Sequence of chain 1.D:
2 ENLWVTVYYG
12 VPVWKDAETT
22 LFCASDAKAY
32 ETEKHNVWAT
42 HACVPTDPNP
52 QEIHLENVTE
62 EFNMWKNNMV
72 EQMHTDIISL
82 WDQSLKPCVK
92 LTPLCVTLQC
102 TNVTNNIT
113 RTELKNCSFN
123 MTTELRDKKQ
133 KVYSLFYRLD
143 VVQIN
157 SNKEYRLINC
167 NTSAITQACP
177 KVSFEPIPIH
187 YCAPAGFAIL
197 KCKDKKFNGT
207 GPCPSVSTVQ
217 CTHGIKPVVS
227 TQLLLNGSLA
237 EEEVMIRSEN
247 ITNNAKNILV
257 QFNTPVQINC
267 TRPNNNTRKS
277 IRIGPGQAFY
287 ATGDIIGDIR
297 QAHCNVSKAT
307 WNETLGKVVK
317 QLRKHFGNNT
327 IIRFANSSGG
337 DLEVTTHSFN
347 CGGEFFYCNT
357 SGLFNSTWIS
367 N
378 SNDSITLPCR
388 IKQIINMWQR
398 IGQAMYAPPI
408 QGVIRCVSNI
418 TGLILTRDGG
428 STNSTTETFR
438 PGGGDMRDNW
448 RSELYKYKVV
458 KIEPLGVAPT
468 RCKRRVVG

This protein binds this small molecule.
Small molecule (SMILES): CC(=O)N[C@H]1[C@H](O[C@H]2[C@H](O)[C@@H](NC(C)=O)CO[C@@H]2CO)O[C@H](CO)[C@@H](O[C@@H]2O[C@H](CO)[C@@H](O)[C@H](O)[C@@H]2O)[C@@H]1O

Binding-site contacts:
Ligand atom O5 contacts residue ASN122 of chain 1.D at 2.7 Å (h-bond).
Ligand atom C1 contacts residue ASN122 of chain 1.D at 1.5 Å.
Ligand atom C8 contacts residue ASN122 of chain 1.D at 3.5 Å.
Ligand atom C7 contacts residue ASN122 of chain 1.D at 3.3 Å.
Ligand atom C3 contacts residue ASN122 of chain 1.D at 3.7 Å.
Ligand atom O6 contacts residue THR98 of chain 1.D at 4.3 Å.
Ligand atom O5 contacts residue LYS133 of chain 1.D at 3.6 Å.
Ligand atom C4 contacts residue LYS133 of chain 1.D at 4.2 Å.
Ligand atom O7 contacts residue ASN122 of chain 1.D at 4.5 Å.
Ligand atom O5 contacts residue GLN100 of chain 1.D at 4.5 Å.
Ligand atom C5 contacts residue ASN122 of chain 1.D at 3.9 Å.
Ligand atom C6 contacts residue GLN100 of chain 1.D at 3.3 Å.
Ligand atom C2 contacts residue LYS133 of chain 1.D at 3.4 Å.
Ligand atom N2 contacts residue ASN122 of chain 1.D at 2.3 Å (h-bond).
Ligand atom C4 contacts residue ASN122 of chain 1.D at 4.3 Å.
Ligand atom C1 contacts residue LYS133 of chain 1.D at 3.6 Å.
Ligand atom N2 contacts residue LYS133 of chain 1.D at 4.1 Å.
Ligand atom C3 contacts residue LYS133 of chain 1.D at 4.4 Å.
Ligand atom C8 contacts residue ASP129 of chain 3.D at 3.9 Å.
Ligand atom O6 contacts residue GLN100 of chain 1.D at 2.9 Å (h-bond).
Ligand atom C2 contacts residue ASN122 of chain 1.D at 2.3 Å.

Sequence of chain 3.D:
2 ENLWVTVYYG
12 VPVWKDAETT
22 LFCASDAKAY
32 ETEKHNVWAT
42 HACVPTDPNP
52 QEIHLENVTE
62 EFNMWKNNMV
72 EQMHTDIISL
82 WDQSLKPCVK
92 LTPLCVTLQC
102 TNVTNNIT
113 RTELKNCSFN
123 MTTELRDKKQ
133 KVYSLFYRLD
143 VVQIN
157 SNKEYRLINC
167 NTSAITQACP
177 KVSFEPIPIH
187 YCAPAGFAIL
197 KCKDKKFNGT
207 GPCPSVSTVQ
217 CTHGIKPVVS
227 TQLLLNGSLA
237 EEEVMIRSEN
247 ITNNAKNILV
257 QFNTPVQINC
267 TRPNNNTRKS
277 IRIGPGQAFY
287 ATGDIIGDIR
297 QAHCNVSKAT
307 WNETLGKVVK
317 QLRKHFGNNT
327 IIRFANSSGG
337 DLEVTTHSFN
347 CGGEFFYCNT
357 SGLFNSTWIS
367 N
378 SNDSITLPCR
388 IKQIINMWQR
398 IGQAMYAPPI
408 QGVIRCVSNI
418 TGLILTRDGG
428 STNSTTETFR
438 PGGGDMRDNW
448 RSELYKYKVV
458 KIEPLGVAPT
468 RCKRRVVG